This protein binds this small molecule.
Small molecule (SMILES): O=C(Cc1cncnc1)Nc1cc(F)cc(O[C@H]2CC(=O)N2)c1

Sequence of chain 1.A:
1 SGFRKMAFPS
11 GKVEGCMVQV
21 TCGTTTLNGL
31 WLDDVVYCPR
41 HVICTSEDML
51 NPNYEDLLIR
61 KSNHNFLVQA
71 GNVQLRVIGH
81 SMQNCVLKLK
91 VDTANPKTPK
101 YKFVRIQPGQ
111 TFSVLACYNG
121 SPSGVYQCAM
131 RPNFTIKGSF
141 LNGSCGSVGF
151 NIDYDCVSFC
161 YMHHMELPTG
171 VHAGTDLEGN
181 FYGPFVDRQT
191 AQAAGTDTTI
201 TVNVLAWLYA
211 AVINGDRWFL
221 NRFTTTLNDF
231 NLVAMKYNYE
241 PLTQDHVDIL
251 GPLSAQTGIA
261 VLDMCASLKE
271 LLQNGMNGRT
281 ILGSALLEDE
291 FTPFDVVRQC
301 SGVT

Binding-site contacts:
Ligand atom N1 contacts residue GLU166 of chain 1.A at 3.6 Å.
Ligand atom C13 contacts residue THR190 of chain 1.A at 3.6 Å.
Ligand atom C2 contacts residue MET165 of chain 1.A at 3.6 Å (hydrophobic).
Ligand atom O1 contacts residue ARG188 of chain 1.A at 3.0 Å (salt-bridge).
Ligand atom C6 contacts residue GLU166 of chain 1.A at 3.8 Å.
Ligand atom N2 contacts residue ASN142 of chain 1.A at 3.8 Å.
Ligand atom F contacts residue MET49 of chain 1.A at 3.1 Å.
Ligand atom C14 contacts residue ARG188 of chain 1.A at 3.5 Å.
Ligand atom N3 contacts residue MET165 of chain 1.A at 3.6 Å.
Ligand atom O2 contacts residue THR190 of chain 1.A at 3.6 Å.
Ligand atom O2 contacts residue LEU167 of chain 1.A at 3.5 Å.
Ligand atom O2 contacts residue PRO168 of chain 1.A at 3.3 Å.
Ligand atom C9 contacts residue MET165 of chain 1.A at 3.6 Å (hydrophobic).
Ligand atom F contacts residue ASP187 of chain 1.A at 3.1 Å.
Ligand atom C2 contacts residue HIS164 of chain 1.A at 3.8 Å.
Ligand atom N3 contacts residue GLU166 of chain 1.A at 2.9 Å (salt-bridge).
Ligand atom C1 contacts residue HIS164 of chain 1.A at 3.5 Å.
Ligand atom F contacts residue HIS41 of chain 1.A at 3.5 Å.
Ligand atom O contacts residue GLU166 of chain 1.A at 2.9 Å (salt-bridge).
Ligand atom N contacts residue HIS164 of chain 1.A at 3.6 Å.
Ligand atom N1 contacts residue HIS163 of chain 1.A at 2.8 Å (h-bond).
Ligand atom F contacts residue ARG188 of chain 1.A at 3.8 Å.
Ligand atom C8 contacts residue ASN142 of chain 1.A at 3.7 Å.
Ligand atom C14 contacts residue MET49 of chain 1.A at 3.8 Å (hydrophobic).
Ligand atom C7 contacts residue LEU141 of chain 1.A at 3.8 Å (hydrophobic).
Ligand atom C7 contacts residue PHE140 of chain 1.A at 3.3 Å (hydrophobic).
Ligand atom N2 contacts residue GLU166 of chain 1.A at 3.8 Å.
Ligand atom C6 contacts residue HIS163 of chain 1.A at 3.3 Å.
Ligand atom C6 contacts residue CYS145 of chain 1.A at 3.8 Å (hydrophobic).
Ligand atom N2 contacts residue LEU141 of chain 1.A at 3.6 Å.
Ligand atom O contacts residue MET165 of chain 1.A at 3.5 Å.
Ligand atom C11 contacts residue GLN189 of chain 1.A at 3.6 Å.
Ligand atom C10 contacts residue MET165 of chain 1.A at 3.8 Å (hydrophobic).
Ligand atom O1 contacts residue GLN189 of chain 1.A at 3.6 Å.
Ligand atom C contacts residue MET49 of chain 1.A at 3.4 Å (hydrophobic).
Ligand atom N2 contacts residue PHE140 of chain 1.A at 3.8 Å.
Ligand atom C12 contacts residue THR190 of chain 1.A at 3.2 Å.
Ligand atom C7 contacts residue GLU166 of chain 1.A at 3.4 Å.
Ligand atom C10 contacts residue ARG188 of chain 1.A at 3.7 Å.
Ligand atom C13 contacts residue GLU166 of chain 1.A at 3.7 Å.